Sequence of chain 29.C:
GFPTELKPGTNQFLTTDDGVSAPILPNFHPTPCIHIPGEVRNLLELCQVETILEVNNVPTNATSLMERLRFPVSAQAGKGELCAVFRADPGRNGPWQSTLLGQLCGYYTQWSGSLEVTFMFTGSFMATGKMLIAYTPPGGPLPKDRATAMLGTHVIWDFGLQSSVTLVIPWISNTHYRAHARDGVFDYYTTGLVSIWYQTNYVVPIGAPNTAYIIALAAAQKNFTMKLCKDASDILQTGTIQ

Sequence of chain 28.C:
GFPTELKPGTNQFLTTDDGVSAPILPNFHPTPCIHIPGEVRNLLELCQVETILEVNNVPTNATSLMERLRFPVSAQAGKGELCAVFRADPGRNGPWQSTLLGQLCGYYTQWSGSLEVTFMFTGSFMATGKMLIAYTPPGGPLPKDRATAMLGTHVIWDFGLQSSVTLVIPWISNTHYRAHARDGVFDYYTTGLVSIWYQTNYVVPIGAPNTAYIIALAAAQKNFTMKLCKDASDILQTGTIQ

Binding-site contacts:
Ligand atom CAN contacts residue PHE155 of chain 28.A at 3.6 Å (hydrophobic).
Ligand atom CAM contacts residue VAL192 of chain 28.A at 3.3 Å (hydrophobic).
Ligand atom OAB contacts residue ILE113 of chain 28.A at 3.2 Å (h-bond).
Ligand atom CAG contacts residue PHE233 of chain 28.A at 3.2 Å (hydrophobic).
Ligand atom CAX contacts residue TRP203 of chain 28.A at 3.6 Å (hydrophobic).
Ligand atom CAR contacts residue PHE135 of chain 28.A at 3.4 Å (hydrophobic).
Ligand atom CAZ contacts residue MET195 of chain 28.A at 3.9 Å (hydrophobic).
Ligand atom CBC contacts residue TRP203 of chain 28.A at 3.2 Å (hydrophobic).
Ligand atom CAI contacts residue ASP112 of chain 28.A at 3.5 Å.
Ligand atom CAK contacts residue VAL192 of chain 28.A at 3.1 Å (hydrophobic).
Ligand atom CAE contacts residue ASP112 of chain 28.A at 3.7 Å.
Ligand atom OAB contacts residue ASP112 of chain 28.A at 3.5 Å.
Ligand atom NBE contacts residue TRP203 of chain 28.A at 3.2 Å.
Ligand atom CBC contacts residue ASN228 of chain 28.A at 3.9 Å.
Ligand atom CAU contacts residue TRP203 of chain 28.A at 3.7 Å (hydrophobic).
Ligand atom CAC contacts residue PHE137 of chain 28.A at 3.8 Å (hydrophobic).
Ligand atom OAW contacts residue MET195 of chain 28.A at 3.5 Å.
Ligand atom CAT contacts residue TYR201 of chain 28.A at 3.5 Å (hydrophobic).
Ligand atom CAH contacts residue ASN228 of chain 28.A at 3.2 Å.
Ligand atom NBE contacts residue ASN228 of chain 28.A at 3.9 Å.
Ligand atom CAL contacts residue ILE111 of chain 28.A at 3.6 Å (hydrophobic).
Ligand atom CAK contacts residue MET195 of chain 28.A at 3.6 Å (hydrophobic).
Ligand atom CAI contacts residue TRP203 of chain 28.A at 3.6 Å (hydrophobic).
Ligand atom CAI contacts residue THR114 of chain 28.A at 3.8 Å.
Ligand atom CAH contacts residue GLN202 of chain 28.A at 3.7 Å.
Ligand atom CAH contacts residue TRP203 of chain 28.A at 3.5 Å (hydrophobic).
Ligand atom CAP contacts residue ILE111 of chain 28.A at 3.8 Å (hydrophobic).
Ligand atom CAA contacts residue ILE24 of chain 28.C at 3.8 Å (hydrophobic).
Ligand atom CAC contacts residue PHE233 of chain 28.A at 3.1 Å (hydrophobic).
Ligand atom CAJ contacts residue ILE111 of chain 28.A at 3.3 Å (hydrophobic).
Ligand atom OAW contacts residue ILE111 of chain 28.A at 3.6 Å.
Ligand atom CAD contacts residue ASN228 of chain 28.A at 3.5 Å.
Ligand atom CAU contacts residue TYR201 of chain 28.A at 3.8 Å (hydrophobic).
Ligand atom CAY contacts residue PHE155 of chain 28.A at 3.8 Å (hydrophobic).
Ligand atom CAE contacts residue THR114 of chain 28.A at 3.5 Å.
Ligand atom CAG contacts residue PHE137 of chain 28.A at 3.7 Å (hydrophobic).
Ligand atom CAA contacts residue PRO177 of chain 28.A at 3.8 Å (hydrophobic).
Ligand atom CAU contacts residue ASN228 of chain 28.A at 3.6 Å.
Ligand atom CAM contacts residue ILE24 of chain 28.C at 3.7 Å (hydrophobic).
Ligand atom CAD contacts residue GLN202 of chain 28.A at 3.5 Å.

A small-molecule ligand and the protein it binds are described below.
Small molecule (SMILES): Cc1cccc(-c2ccc(OCCCCCN3CCN(c4ccncc4)C3=O)cc2)c1

Sequence of chain 28.A:
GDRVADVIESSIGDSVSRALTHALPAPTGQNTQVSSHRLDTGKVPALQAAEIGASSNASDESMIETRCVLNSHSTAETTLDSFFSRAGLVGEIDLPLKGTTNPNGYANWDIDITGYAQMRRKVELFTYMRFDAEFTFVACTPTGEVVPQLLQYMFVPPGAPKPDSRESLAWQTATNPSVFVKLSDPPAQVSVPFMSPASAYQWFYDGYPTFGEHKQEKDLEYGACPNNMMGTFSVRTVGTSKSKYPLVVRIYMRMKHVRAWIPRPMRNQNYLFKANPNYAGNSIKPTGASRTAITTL